Sequence of chain 1.D:
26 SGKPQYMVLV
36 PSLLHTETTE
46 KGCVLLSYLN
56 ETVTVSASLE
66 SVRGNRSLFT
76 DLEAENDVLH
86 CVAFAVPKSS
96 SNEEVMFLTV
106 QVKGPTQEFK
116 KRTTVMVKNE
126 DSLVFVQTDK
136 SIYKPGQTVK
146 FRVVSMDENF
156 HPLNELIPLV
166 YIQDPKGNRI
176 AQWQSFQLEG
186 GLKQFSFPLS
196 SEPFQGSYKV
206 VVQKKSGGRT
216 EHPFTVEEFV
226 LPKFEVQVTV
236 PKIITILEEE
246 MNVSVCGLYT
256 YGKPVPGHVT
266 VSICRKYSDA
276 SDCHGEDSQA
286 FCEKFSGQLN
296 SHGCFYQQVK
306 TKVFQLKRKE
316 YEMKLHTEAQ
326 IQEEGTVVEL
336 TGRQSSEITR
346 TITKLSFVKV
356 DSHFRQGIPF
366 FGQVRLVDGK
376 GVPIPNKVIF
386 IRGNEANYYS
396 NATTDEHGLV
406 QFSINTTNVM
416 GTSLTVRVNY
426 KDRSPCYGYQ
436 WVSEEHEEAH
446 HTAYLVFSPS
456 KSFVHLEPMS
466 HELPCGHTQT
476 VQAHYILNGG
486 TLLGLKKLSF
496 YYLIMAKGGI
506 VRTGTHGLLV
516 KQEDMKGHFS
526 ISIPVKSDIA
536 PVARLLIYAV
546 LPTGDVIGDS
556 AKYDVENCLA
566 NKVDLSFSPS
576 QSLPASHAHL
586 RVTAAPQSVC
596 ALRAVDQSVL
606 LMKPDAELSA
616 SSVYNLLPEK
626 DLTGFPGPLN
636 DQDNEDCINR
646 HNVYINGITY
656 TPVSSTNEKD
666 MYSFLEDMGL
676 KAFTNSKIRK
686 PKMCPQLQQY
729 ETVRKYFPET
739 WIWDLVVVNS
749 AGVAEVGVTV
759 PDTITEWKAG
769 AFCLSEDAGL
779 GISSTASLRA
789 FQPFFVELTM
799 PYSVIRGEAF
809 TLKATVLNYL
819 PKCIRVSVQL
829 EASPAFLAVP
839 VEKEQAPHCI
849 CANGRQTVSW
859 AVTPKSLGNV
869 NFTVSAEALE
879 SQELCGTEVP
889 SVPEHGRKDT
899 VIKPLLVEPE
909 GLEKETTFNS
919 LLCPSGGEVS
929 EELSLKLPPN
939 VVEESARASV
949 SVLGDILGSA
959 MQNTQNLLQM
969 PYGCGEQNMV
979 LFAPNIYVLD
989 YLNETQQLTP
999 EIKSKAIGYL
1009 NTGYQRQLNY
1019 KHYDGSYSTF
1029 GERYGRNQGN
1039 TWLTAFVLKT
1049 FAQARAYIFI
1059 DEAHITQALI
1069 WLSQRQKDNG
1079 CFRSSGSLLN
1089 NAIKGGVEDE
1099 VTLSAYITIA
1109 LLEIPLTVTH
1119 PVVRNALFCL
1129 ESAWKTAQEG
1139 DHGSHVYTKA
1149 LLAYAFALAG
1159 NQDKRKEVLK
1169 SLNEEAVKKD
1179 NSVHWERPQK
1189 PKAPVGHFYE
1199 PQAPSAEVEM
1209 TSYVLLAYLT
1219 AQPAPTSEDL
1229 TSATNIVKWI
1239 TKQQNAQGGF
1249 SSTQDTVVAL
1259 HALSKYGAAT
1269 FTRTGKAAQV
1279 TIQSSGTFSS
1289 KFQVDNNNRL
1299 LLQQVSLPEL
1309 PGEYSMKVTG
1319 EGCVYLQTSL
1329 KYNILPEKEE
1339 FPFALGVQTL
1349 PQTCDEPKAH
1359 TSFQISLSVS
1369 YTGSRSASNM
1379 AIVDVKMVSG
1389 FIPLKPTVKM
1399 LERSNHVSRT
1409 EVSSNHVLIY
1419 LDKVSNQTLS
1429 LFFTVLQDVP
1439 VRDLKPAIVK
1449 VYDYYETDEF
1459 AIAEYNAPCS

This small molecule binds to this protein.
Small molecule (SMILES): CC(=O)N[C@H]1[C@H](O[C@H]2[C@H](O)[C@@H](NC(C)=O)CO[C@@H]2CO)O[C@H](CO)[C@@H](O)[C@@H]1O

Binding-site contacts:
Ligand atom C7 contacts residue ASN1424 of chain 1.D at 4.3 Å.
Ligand atom C3 contacts residue ASN1424 of chain 1.D at 4.1 Å.
Ligand atom O5 contacts residue ASN1424 of chain 1.D at 1.9 Å (h-bond).
Ligand atom C8 contacts residue THR1370 of chain 1.D at 4.2 Å.
Ligand atom C2 contacts residue ASN1424 of chain 1.D at 2.9 Å.
Ligand atom C6 contacts residue ASN1424 of chain 1.D at 4.2 Å.
Ligand atom C8 contacts residue ASN1424 of chain 1.D at 4.3 Å.
Ligand atom N2 contacts residue ASN1424 of chain 1.D at 3.6 Å (h-bond).
Ligand atom C1 contacts residue ASN1424 of chain 1.D at 1.6 Å.
Ligand atom C4 contacts residue ASN1424 of chain 1.D at 4.3 Å.
Ligand atom C5 contacts residue ASN1424 of chain 1.D at 3.3 Å.